Binding-site contacts:
Ligand atom O3 contacts residue THR1080 of chain 1.B at 4.3 Å.
Ligand atom O6 contacts residue PHE1083 of chain 1.B at 3.9 Å.
Ligand atom C3 contacts residue ASN1078 of chain 1.B at 3.8 Å.
Ligand atom C7 contacts residue HIS1081 of chain 1.B at 3.7 Å.
Ligand atom C2 contacts residue THR1080 of chain 1.B at 3.6 Å.
Ligand atom C8 contacts residue THR1080 of chain 1.B at 4.3 Å.
Ligand atom C1 contacts residue PHE1083 of chain 1.B at 4.3 Å (hydrophobic).
Ligand atom N2 contacts residue ASN1078 of chain 1.B at 2.9 Å (h-bond).
Ligand atom C6 contacts residue HIS1081 of chain 1.B at 4.1 Å.
Ligand atom O5 contacts residue HIS1081 of chain 1.B at 4.5 Å.
Ligand atom O4 contacts residue HIS1081 of chain 1.B at 4.0 Å.
Ligand atom O5 contacts residue ASN1078 of chain 1.B at 2.4 Å (h-bond).
Ligand atom C6 contacts residue PHE1083 of chain 1.B at 3.6 Å (hydrophobic).
Ligand atom O5 contacts residue PHE1083 of chain 1.B at 3.7 Å.
Ligand atom O7 contacts residue HIS1081 of chain 1.B at 3.3 Å.
Ligand atom C4 contacts residue ASN1078 of chain 1.B at 4.2 Å.
Ligand atom C5 contacts residue ASN1078 of chain 1.B at 3.7 Å.
Ligand atom C7 contacts residue ASN1078 of chain 1.B at 3.3 Å.
Ligand atom C3 contacts residue THR1080 of chain 1.B at 3.6 Å.
Ligand atom C8 contacts residue ASN1078 of chain 1.B at 3.6 Å.
Ligand atom C2 contacts residue ASN1078 of chain 1.B at 2.5 Å.
Ligand atom C1 contacts residue ASN1078 of chain 1.B at 1.4 Å.
Ligand atom C7 contacts residue THR1080 of chain 1.B at 4.2 Å.
Ligand atom C4 contacts residue HIS1081 of chain 1.B at 4.3 Å.
Ligand atom C8 contacts residue HIS1081 of chain 1.B at 3.9 Å.
Ligand atom N2 contacts residue THR1080 of chain 1.B at 3.1 Å (h-bond).
Ligand atom O7 contacts residue ASN1078 of chain 1.B at 3.4 Å (h-bond).
Ligand atom C5 contacts residue PHE1083 of chain 1.B at 4.0 Å (hydrophobic).
Ligand atom C5 contacts residue HIS1081 of chain 1.B at 3.6 Å.
Ligand atom C1 contacts residue THR1080 of chain 1.B at 3.7 Å.

The protein below binds the small molecule below.
Small molecule (SMILES): CC(=O)N[C@H]1[C@H](O[C@H]2[C@H](O)[C@@H](NC(C)=O)CO[C@@H]2CO)O[C@H](CO)[C@@H](O)[C@@H]1O

Sequence of chain 1.B:
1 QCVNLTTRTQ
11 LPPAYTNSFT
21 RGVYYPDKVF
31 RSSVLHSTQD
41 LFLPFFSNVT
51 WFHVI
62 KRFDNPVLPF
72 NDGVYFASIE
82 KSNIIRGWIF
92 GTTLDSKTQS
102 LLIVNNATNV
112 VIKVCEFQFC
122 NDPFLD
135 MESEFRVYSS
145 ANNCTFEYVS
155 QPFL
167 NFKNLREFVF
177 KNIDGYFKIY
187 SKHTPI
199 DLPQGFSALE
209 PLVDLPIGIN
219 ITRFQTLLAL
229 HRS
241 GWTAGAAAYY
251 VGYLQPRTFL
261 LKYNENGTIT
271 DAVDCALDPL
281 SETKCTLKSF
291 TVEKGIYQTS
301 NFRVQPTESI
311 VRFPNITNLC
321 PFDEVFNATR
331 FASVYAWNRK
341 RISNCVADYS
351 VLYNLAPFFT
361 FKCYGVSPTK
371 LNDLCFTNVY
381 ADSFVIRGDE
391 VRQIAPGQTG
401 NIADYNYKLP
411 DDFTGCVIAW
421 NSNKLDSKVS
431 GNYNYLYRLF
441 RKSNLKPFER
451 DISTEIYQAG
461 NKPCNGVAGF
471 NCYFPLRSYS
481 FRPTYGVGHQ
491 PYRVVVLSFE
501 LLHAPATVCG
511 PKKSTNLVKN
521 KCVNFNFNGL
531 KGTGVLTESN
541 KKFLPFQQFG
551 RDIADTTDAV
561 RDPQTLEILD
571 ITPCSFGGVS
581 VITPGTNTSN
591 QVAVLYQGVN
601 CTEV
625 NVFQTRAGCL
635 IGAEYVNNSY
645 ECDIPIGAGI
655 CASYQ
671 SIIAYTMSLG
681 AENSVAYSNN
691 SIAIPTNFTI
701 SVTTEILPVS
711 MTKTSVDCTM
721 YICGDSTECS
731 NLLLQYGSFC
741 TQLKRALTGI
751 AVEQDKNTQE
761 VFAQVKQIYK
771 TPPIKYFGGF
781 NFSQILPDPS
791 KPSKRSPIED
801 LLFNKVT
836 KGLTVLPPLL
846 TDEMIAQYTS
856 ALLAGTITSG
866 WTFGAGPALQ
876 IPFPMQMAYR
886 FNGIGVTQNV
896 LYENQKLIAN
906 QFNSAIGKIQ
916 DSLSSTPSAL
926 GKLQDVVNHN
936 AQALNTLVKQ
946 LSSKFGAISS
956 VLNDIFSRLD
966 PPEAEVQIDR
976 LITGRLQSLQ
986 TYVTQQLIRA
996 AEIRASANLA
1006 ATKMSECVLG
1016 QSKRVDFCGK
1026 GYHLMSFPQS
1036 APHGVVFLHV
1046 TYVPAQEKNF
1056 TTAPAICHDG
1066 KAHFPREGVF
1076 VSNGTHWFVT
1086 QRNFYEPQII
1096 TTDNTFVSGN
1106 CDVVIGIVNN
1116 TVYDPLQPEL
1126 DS